Binding-site contacts:
Ligand atom O contacts residue PHE38 of chain 1.B at 3.4 Å.
Ligand atom CD2 contacts residue ILE13 of chain 1.B at 3.3 Å (hydrophobic).
Ligand atom O contacts residue GLN45 of chain 1.B at 2.9 Å (h-bond).
Ligand atom CB contacts residue ALA41 of chain 1.B at 3.7 Å (hydrophobic).
Ligand atom O contacts residue MET16 of chain 1.B at 2.6 Å (h-bond).
Ligand atom O contacts residue THR49 of chain 1.B at 2.9 Å (h-bond).
Ligand atom N contacts residue THR49 of chain 1.B at 3.2 Å (h-bond).
Ligand atom CD contacts residue ALA47 of chain 1.B at 3.5 Å (hydrophobic).
Ligand atom CB contacts residue THR40 of chain 1.B at 3.6 Å.
Ligand atom CD contacts residue GLU14 of chain 1.B at 3.7 Å.
Ligand atom CB contacts residue SER39 of chain 1.B at 3.6 Å.
Ligand atom O contacts residue VAL48 of chain 1.B at 3.4 Å.
Ligand atom CB contacts residue PHE38 of chain 1.B at 3.6 Å (hydrophobic).
Ligand atom CB contacts residue VAL48 of chain 1.B at 3.6 Å (hydrophobic).
Ligand atom O contacts residue THR15 of chain 1.B at 3.3 Å.
Ligand atom CB contacts residue ALA47 of chain 1.B at 3.7 Å (hydrophobic).
Ligand atom N contacts residue GLN45 of chain 1.B at 3.6 Å (h-bond).
Ligand atom O contacts residue GLN45 of chain 1.B at 3.5 Å (h-bond).
Ligand atom CG contacts residue ALA47 of chain 1.B at 3.8 Å (hydrophobic).
Ligand atom CG contacts residue THR40 of chain 1.B at 3.7 Å.
Ligand atom O contacts residue ALA41 of chain 1.B at 3.5 Å.
Ligand atom CB contacts residue ASN70 of chain 1.B at 3.4 Å.
Ligand atom CD contacts residue THR49 of chain 1.B at 3.7 Å.
Ligand atom CB contacts residue THR49 of chain 1.B at 3.6 Å.
Ligand atom CA contacts residue THR49 of chain 1.B at 3.1 Å.
Ligand atom CB contacts residue VAL37 of chain 1.B at 3.7 Å (hydrophobic).
Ligand atom O contacts residue THR49 of chain 1.B at 3.7 Å.
Ligand atom CD1 contacts residue THR40 of chain 1.B at 3.3 Å.
Ligand atom C contacts residue THR49 of chain 1.B at 3.6 Å.
Ligand atom O contacts residue SER39 of chain 1.B at 2.9 Å (h-bond).
Ligand atom CA contacts residue ALA47 of chain 1.B at 3.5 Å (hydrophobic).
Ligand atom C contacts residue GLN45 of chain 1.B at 3.6 Å.
Ligand atom CB contacts residue SO41 of chain 1.H at 3.7 Å.
Ligand atom CD1 contacts residue PHE38 of chain 1.B at 3.8 Å (hydrophobic).
Ligand atom CA contacts residue GLN45 of chain 1.B at 3.7 Å.
Ligand atom C contacts residue SER39 of chain 1.B at 3.8 Å.
Ligand atom CA contacts residue VAL37 of chain 1.B at 3.7 Å (hydrophobic).
Ligand atom CA contacts residue SER39 of chain 1.B at 3.5 Å.
Ligand atom N contacts residue SER39 of chain 1.B at 3.1 Å (h-bond).
Ligand atom CD2 contacts residue GLU14 of chain 1.B at 3.4 Å.

Sequence of chain 1.B:
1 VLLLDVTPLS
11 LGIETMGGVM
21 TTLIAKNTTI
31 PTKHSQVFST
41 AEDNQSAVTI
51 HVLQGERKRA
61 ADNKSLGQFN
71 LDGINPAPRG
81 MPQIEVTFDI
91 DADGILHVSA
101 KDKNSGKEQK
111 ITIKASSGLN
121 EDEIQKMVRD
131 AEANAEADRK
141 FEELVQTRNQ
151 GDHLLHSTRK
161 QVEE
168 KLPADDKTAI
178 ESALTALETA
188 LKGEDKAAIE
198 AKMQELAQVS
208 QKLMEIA

The small molecule below binds the protein below.
Small molecule (SMILES): CC(C)C[C@H](NC(=O)[C@H](Cc1ccc(O)cc1)NC(=O)[C@@H]1CCCN1C(=O)[C@@H]1CCCN1)C(=O)N1CCC[C@H]1C(=O)N[C@@H](CCCN=C(N)N)C(=O)N1CCC[C@H]1C(=O)N[C@@H](CCCN=C(N)N)C(=O)N1CCC[C@H]1C(=O)N1CCC[C@H]1C=O